Sequence of chain 2.B:
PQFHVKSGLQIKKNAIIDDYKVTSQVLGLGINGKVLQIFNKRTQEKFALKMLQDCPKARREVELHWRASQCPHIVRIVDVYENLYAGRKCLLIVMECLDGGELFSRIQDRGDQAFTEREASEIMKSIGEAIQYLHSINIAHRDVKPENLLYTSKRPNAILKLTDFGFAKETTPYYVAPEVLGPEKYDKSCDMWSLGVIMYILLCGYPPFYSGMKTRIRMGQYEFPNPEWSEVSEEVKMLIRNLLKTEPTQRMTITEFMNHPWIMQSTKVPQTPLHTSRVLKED

This small molecule binds to this protein.
Small molecule (SMILES): C[C@H]1CNC(=O)c2[nH]c3ccc(C(=O)Nc4nc(C(=O)NCCN(C)C)cs4)cc3c21

Binding-site contacts:
Ligand atom C05 contacts residue GLU99 of chain 2.B at 3.9 Å.
Ligand atom C06 contacts residue GLU99 of chain 2.B at 3.6 Å.
Ligand atom O16 contacts residue LEU101 of chain 2.B at 2.6 Å (h-bond).
Ligand atom C13 contacts residue VAL38 of chain 2.B at 4.0 Å (hydrophobic).
Ligand atom S19 contacts residue LEU101 of chain 2.B at 3.6 Å (h-bond).
Ligand atom S19 contacts residue ASP102 of chain 2.B at 3.8 Å.
Ligand atom N17 contacts residue LEU30 of chain 2.B at 3.7 Å.
Ligand atom N22 contacts residue LEU30 of chain 2.B at 3.0 Å (h-bond).
Ligand atom N12 contacts residue ASN151 of chain 2.B at 4.0 Å.
Ligand atom C08 contacts residue VAL38 of chain 2.B at 3.8 Å (hydrophobic).
Ligand atom C21 contacts residue LEU30 of chain 2.B at 4.0 Å (hydrophobic).
Ligand atom C18 contacts residue LEU30 of chain 2.B at 3.7 Å (hydrophobic).
Ligand atom C06 contacts residue ALA51 of chain 2.B at 3.9 Å (hydrophobic).
Ligand atom N09 contacts residue MET98 of chain 2.B at 3.7 Å.
Ligand atom C01 contacts residue LEU153 of chain 2.B at 4.1 Å (hydrophobic).
Ligand atom C05 contacts residue LEU101 of chain 2.B at 4.1 Å (hydrophobic).
Ligand atom C13 contacts residue THR166 of chain 2.B at 4.1 Å.
Ligand atom O16 contacts residue CYS100 of chain 2.B at 3.5 Å.
Ligand atom C02 contacts residue LEU153 of chain 2.B at 3.7 Å (hydrophobic).
Ligand atom C05 contacts residue VAL78 of chain 2.B at 4.0 Å (hydrophobic).
Ligand atom C31 contacts residue LEU153 of chain 2.B at 4.0 Å (hydrophobic).
Ligand atom C01 contacts residue LEU101 of chain 2.B at 4.2 Å (hydrophobic).
Ligand atom C03 contacts residue LEU153 of chain 2.B at 4.1 Å (hydrophobic).
Ligand atom N24 contacts residue LEU30 of chain 2.B at 3.3 Å (h-bond).
Ligand atom N09 contacts residue THR166 of chain 2.B at 3.9 Å.
Ligand atom N12 contacts residue ASP167 of chain 2.B at 3.7 Å.
Ligand atom N12 contacts residue GLY33 of chain 2.B at 4.0 Å.
Ligand atom C07 contacts residue VAL38 of chain 2.B at 3.8 Å (hydrophobic).
Ligand atom C06 contacts residue LEU101 of chain 2.B at 3.8 Å (hydrophobic).
Ligand atom O14 contacts residue ASP167 of chain 2.B at 3.4 Å (salt-bridge).
Ligand atom C10 contacts residue VAL38 of chain 2.B at 4.0 Å (hydrophobic).
Ligand atom C13 contacts residue ASP167 of chain 2.B at 3.9 Å.
Ligand atom C11 contacts residue ASN151 of chain 2.B at 4.1 Å.
Ligand atom C27 contacts residue LEU30 of chain 2.B at 3.9 Å (hydrophobic).
Ligand atom C29 contacts residue VAL29 of chain 2.B at 4.1 Å (hydrophobic).
Ligand atom C08 contacts residue THR166 of chain 2.B at 4.0 Å.
Ligand atom O14 contacts residue LYS53 of chain 2.B at 3.5 Å (salt-bridge).
Ligand atom C15 contacts residue LEU101 of chain 2.B at 3.6 Å (hydrophobic).
Ligand atom C11 contacts residue LEU32 of chain 2.B at 3.9 Å (hydrophobic).
Ligand atom C15 contacts residue LEU30 of chain 2.B at 4.1 Å (hydrophobic).